Binding-site contacts:
Ligand atom O21 contacts residue ALA244 of chain 1.A at 4.0 Å.
Ligand atom O24 contacts residue HEM1 of chain 1.B at 4.1 Å.
Ligand atom C15 contacts residue ILE173 of chain 1.A at 3.6 Å (hydrophobic).
Ligand atom C12 contacts residue TYR74 of chain 1.A at 4.1 Å (hydrophobic).
Ligand atom C6 contacts residue HEM1 of chain 1.B at 4.0 Å.
Ligand atom C14 contacts residue TYR74 of chain 1.A at 4.0 Å (hydrophobic).
Ligand atom C9 contacts residue VAL236 of chain 1.A at 4.2 Å (hydrophobic).
Ligand atom C27 contacts residue LEU390 of chain 1.A at 3.8 Å (hydrophobic).
Ligand atom C22 contacts residue HEM1 of chain 1.B at 3.6 Å.
Ligand atom O21 contacts residue ALA240 of chain 1.A at 4.1 Å.
Ligand atom O24 contacts residue ASN88 of chain 1.A at 4.1 Å.
Ligand atom C22 contacts residue PRO287 of chain 1.A at 3.9 Å (hydrophobic).
Ligand atom O24 contacts residue GLY90 of chain 1.A at 3.5 Å.
Ligand atom O24 contacts residue VAL236 of chain 1.A at 3.9 Å.
Ligand atom O26 contacts residue VAL236 of chain 1.A at 3.8 Å.
Ligand atom O21 contacts residue LEU391 of chain 1.A at 4.3 Å.
Ligand atom O16 contacts residue LEU390 of chain 1.A at 4.1 Å.
Ligand atom C15 contacts residue ALA73 of chain 1.A at 3.7 Å (hydrophobic).
Ligand atom O19 contacts residue LEU391 of chain 1.A at 3.3 Å.
Ligand atom C3 contacts residue ALA240 of chain 1.A at 4.3 Å (hydrophobic).
Ligand atom C27 contacts residue ALA73 of chain 1.A at 4.3 Å (hydrophobic).
Ligand atom C23 contacts residue VAL236 of chain 1.A at 3.9 Å (hydrophobic).
Ligand atom C15 contacts residue ARG184 of chain 1.A at 4.2 Å.
Ligand atom C8 contacts residue ALA240 of chain 1.A at 4.2 Å (hydrophobic).
Ligand atom C15 contacts residue LEU390 of chain 1.A at 4.3 Å (hydrophobic).
Ligand atom C23 contacts residue ALA240 of chain 1.A at 3.6 Å (hydrophobic).
Ligand atom O19 contacts residue GLU243 of chain 1.A at 4.1 Å.
Ligand atom C7 contacts residue HEM1 of chain 1.B at 4.3 Å.
Ligand atom C8 contacts residue VAL236 of chain 1.A at 4.2 Å (hydrophobic).
Ligand atom C25 contacts residue GLY90 of chain 1.A at 3.9 Å.
Ligand atom C18 contacts residue GLU243 of chain 1.A at 4.3 Å.
Ligand atom C20 contacts residue LEU390 of chain 1.A at 3.9 Å (hydrophobic).
Ligand atom C25 contacts residue THR91 of chain 1.A at 3.5 Å.
Ligand atom C2 contacts residue LEU174 of chain 1.A at 4.3 Å (hydrophobic).
Ligand atom C14 contacts residue ALA73 of chain 1.A at 3.8 Å (hydrophobic).
Ligand atom C5 contacts residue ALA240 of chain 1.A at 3.8 Å (hydrophobic).
Ligand atom C23 contacts residue HEM1 of chain 1.B at 3.5 Å.
Ligand atom O17 contacts residue LEU239 of chain 1.A at 4.3 Å.
Ligand atom C25 contacts residue TYR74 of chain 1.A at 4.3 Å (hydrophobic).
Ligand atom C18 contacts residue LEU174 of chain 1.A at 3.7 Å (hydrophobic).

Sequence of chain 1.A:
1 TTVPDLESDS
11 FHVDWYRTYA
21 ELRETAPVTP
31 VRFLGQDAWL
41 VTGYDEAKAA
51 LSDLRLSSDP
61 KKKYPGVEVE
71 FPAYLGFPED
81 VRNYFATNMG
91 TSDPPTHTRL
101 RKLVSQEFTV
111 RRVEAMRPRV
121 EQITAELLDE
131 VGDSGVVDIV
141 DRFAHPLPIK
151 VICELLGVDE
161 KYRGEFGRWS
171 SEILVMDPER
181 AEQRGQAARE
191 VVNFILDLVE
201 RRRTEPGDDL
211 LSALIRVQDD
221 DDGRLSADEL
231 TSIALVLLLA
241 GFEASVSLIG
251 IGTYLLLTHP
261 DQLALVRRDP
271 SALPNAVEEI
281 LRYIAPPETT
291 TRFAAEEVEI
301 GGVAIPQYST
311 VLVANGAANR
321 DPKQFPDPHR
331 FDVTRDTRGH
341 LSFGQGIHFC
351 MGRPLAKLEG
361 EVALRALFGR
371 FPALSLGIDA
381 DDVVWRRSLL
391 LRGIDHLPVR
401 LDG

A protein and the small-molecule ligand that binds it are described below.
Small molecule (SMILES): CC[C@H]1OC(=O)[C@H](C)[C@@H](O)[C@H](C)[C@@H](O)[C@@H](C)C[C@@H](C)C(=O)[C@H](C)[C@@H](O)[C@H]1C